Binding-site contacts:
Ligand atom O contacts residue TYR58 of chain 1.A at 2.9 Å (h-bond).
Ligand atom CA contacts residue LEU75 of chain 1.A at 4.4 Å (hydrophobic).
Ligand atom SG contacts residue LEU95 of chain 1.A at 4.3 Å.
Ligand atom CB contacts residue FE1 of chain 1.B at 3.3 Å.
Ligand atom N contacts residue HIS86 of chain 1.A at 3.0 Å (h-bond).
Ligand atom CB contacts residue HIS155 of chain 1.A at 3.5 Å.
Ligand atom SG contacts residue HIS155 of chain 1.A at 3.6 Å.
Ligand atom SG contacts residue HIS86 of chain 1.A at 3.5 Å (h-bond).
Ligand atom SG contacts residue HIS140 of chain 1.A at 3.3 Å (h-bond).
Ligand atom C contacts residue ARG60 of chain 1.A at 3.5 Å.
Ligand atom N contacts residue PHE157 of chain 1.A at 4.2 Å.
Ligand atom C contacts residue TYR58 of chain 1.A at 3.8 Å (hydrophobic).
Ligand atom CA contacts residue TYR58 of chain 1.A at 4.1 Å (hydrophobic).
Ligand atom SG contacts residue HIS88 of chain 1.A at 4.3 Å.
Ligand atom OXT contacts residue LEU75 of chain 1.A at 4.5 Å.
Ligand atom C contacts residue PHE157 of chain 1.A at 4.3 Å (hydrophobic).
Ligand atom N contacts residue HIS140 of chain 1.A at 4.4 Å.
Ligand atom N contacts residue HIS88 of chain 1.A at 3.3 Å (h-bond).
Ligand atom SG contacts residue FE1 of chain 1.B at 2.3 Å.
Ligand atom C contacts residue MET179 of chain 1.A at 3.4 Å (hydrophobic).
Ligand atom C contacts residue LEU75 of chain 1.A at 4.0 Å (hydrophobic).
Ligand atom O contacts residue ARG60 of chain 1.A at 2.9 Å (salt-bridge).
Ligand atom CA contacts residue MET179 of chain 1.A at 4.2 Å (hydrophobic).
Ligand atom CB contacts residue LEU75 of chain 1.A at 3.5 Å (hydrophobic).
Ligand atom CA contacts residue FE1 of chain 1.B at 3.1 Å.
Ligand atom OXT contacts residue PHE157 of chain 1.A at 3.4 Å.
Ligand atom O contacts residue MET179 of chain 1.A at 3.7 Å.
Ligand atom SG contacts residue VAL142 of chain 1.A at 3.9 Å.
Ligand atom N contacts residue FE1 of chain 1.B at 2.3 Å.
Ligand atom CB contacts residue HIS86 of chain 1.A at 4.1 Å.
Ligand atom CA contacts residue HIS86 of chain 1.A at 3.5 Å.
Ligand atom N contacts residue MET179 of chain 1.A at 4.1 Å.
Ligand atom O contacts residue LEU75 of chain 1.A at 3.6 Å.
Ligand atom OXT contacts residue ARG60 of chain 1.A at 2.9 Å (salt-bridge).
Ligand atom OXT contacts residue MET179 of chain 1.A at 2.9 Å.

The small molecule below binds the protein below.
Small molecule (SMILES): N[C@@H](CS)C(=O)O

Sequence of chain 1.A:
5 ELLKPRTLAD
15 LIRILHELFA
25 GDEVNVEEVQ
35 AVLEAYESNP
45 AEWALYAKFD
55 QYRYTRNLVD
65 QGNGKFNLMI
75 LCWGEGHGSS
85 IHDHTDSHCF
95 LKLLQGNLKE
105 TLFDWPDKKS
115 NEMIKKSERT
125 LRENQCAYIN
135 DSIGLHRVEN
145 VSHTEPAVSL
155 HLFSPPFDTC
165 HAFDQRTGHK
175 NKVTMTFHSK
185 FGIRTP